The small molecule below binds the protein below.
Small molecule (SMILES): CC(C)(C)C[C@@H]1N[C@@H](C(=O)NC2CCC(O)CC2)[C@H](c2cccc(Cl)c2F)[C@]12C(=O)Nc1cc(Cl)ccc12

Sequence of chain 1.E:
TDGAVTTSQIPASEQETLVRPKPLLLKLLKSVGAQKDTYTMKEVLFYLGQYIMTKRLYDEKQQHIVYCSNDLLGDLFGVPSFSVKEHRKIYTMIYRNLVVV

Binding-site contacts:
Ligand atom C19 contacts residue LEU45 of chain 1.E at 3.9 Å (hydrophobic).
Ligand atom F contacts residue VAL84 of chain 1.E at 3.5 Å.
Ligand atom C13 contacts residue TYR58 of chain 1.E at 3.7 Å (hydrophobic).
Ligand atom CL1 contacts residue LEU45 of chain 1.E at 3.5 Å.
Ligand atom C19 contacts residue THR7 of chain 1.E at 3.6 Å.
Ligand atom C4 contacts residue VAL84 of chain 1.E at 3.8 Å (hydrophobic).
Ligand atom CL2 contacts residue PHE77 of chain 1.E at 3.8 Å.
Ligand atom C3 contacts residue TYR58 of chain 1.E at 3.8 Å (hydrophobic).
Ligand atom C1 contacts residue MET53 of chain 1.E at 3.6 Å (hydrophobic).
Ligand atom C20 contacts residue LEU45 of chain 1.E at 3.6 Å (hydrophobic).
Ligand atom F contacts residue HIS87 of chain 1.E at 3.1 Å.
Ligand atom N3 contacts residue LEU45 of chain 1.E at 2.9 Å (h-bond).
Ligand atom C20 contacts residue HIS87 of chain 1.E at 3.8 Å.
Ligand atom CL1 contacts residue TYR91 of chain 1.E at 3.6 Å.
Ligand atom O3 contacts residue VAL5 of chain 1.E at 3.7 Å.
Ligand atom C25 contacts residue GLY49 of chain 1.E at 3.8 Å.
Ligand atom CL1 contacts residue ILE90 of chain 1.E at 3.9 Å.
Ligand atom C27 contacts residue PHE82 of chain 1.E at 3.7 Å (hydrophobic).
Ligand atom C13 contacts residue HIS64 of chain 1.E at 3.4 Å.
Ligand atom C24 contacts residue LEU45 of chain 1.E at 3.6 Å (hydrophobic).
Ligand atom C27 contacts residue ILE90 of chain 1.E at 3.9 Å (hydrophobic).
Ligand atom C14 contacts residue VAL84 of chain 1.E at 3.7 Å (hydrophobic).
Ligand atom C17 contacts residue VAL5 of chain 1.E at 3.5 Å (hydrophobic).
Ligand atom CL2 contacts residue ILE52 of chain 1.E at 3.8 Å.
Ligand atom O1 contacts residue VAL84 of chain 1.E at 3.7 Å.
Ligand atom N3 contacts residue GLY49 of chain 1.E at 3.7 Å.
Ligand atom C21 contacts residue HIS87 of chain 1.E at 3.4 Å.
Ligand atom CL1 contacts residue HIS87 of chain 1.E at 3.6 Å.
Ligand atom C16 contacts residue HIS87 of chain 1.E at 3.7 Å.
Ligand atom C18 contacts residue VAL5 of chain 1.E at 3.6 Å (hydrophobic).
Ligand atom O2 contacts residue HIS64 of chain 1.E at 3.9 Å.
Ligand atom C26 contacts residue ILE52 of chain 1.E at 3.5 Å (hydrophobic).
Ligand atom C4 contacts residue TYR58 of chain 1.E at 3.8 Å (hydrophobic).
Ligand atom C14 contacts residue TYR58 of chain 1.E at 3.5 Å (hydrophobic).
Ligand atom C27 contacts residue ILE52 of chain 1.E at 3.7 Å (hydrophobic).
Ligand atom F contacts residue ILE90 of chain 1.E at 3.4 Å.
Ligand atom C1 contacts residue GLY49 of chain 1.E at 3.6 Å.
Ligand atom C25 contacts residue LEU45 of chain 1.E at 3.5 Å (hydrophobic).
Ligand atom CL2 contacts residue LEU48 of chain 1.E at 3.9 Å.
Ligand atom O1 contacts residue HIS87 of chain 1.E at 2.8 Å (h-bond).